Sequence of chain 1.C:
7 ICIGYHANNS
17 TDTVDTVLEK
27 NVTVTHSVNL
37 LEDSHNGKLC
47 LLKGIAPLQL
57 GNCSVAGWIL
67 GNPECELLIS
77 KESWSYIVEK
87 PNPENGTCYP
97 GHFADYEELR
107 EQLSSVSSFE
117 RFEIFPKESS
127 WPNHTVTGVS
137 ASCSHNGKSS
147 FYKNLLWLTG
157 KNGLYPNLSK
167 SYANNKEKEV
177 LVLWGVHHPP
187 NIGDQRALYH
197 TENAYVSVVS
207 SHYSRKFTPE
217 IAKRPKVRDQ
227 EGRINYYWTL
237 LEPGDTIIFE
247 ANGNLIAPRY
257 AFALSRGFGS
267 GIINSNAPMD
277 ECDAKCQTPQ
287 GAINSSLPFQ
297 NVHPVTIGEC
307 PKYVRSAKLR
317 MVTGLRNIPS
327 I

A protein and the small-molecule ligand that binds it are described below.
Small molecule (SMILES): CC(=O)N[C@@H]1[C@@H](O)[C@H](O)[C@@H](CO)O[C@H]1O

Binding-site contacts:
Ligand atom C3 contacts residue ASN15 of chain 1.C at 3.8 Å.
Ligand atom C1 contacts residue ASN15 of chain 1.C at 1.4 Å.
Ligand atom O5 contacts residue ASN15 of chain 1.C at 2.4 Å (h-bond).
Ligand atom N2 contacts residue ASN15 of chain 1.C at 3.2 Å (h-bond).
Ligand atom C5 contacts residue ASN15 of chain 1.C at 3.4 Å.
Ligand atom C6 contacts residue ASN15 of chain 1.C at 3.3 Å.
Ligand atom C4 contacts residue ASN15 of chain 1.C at 4.1 Å.
Ligand atom C7 contacts residue ASN15 of chain 1.C at 4.1 Å.
Ligand atom C2 contacts residue ASN15 of chain 1.C at 2.5 Å.